This small molecule binds to this protein.
Small molecule (SMILES): NCCCCN(CCCN)CCCN

Binding-site contacts:
Ligand atom N10 contacts residue ASP179 of chain 1.G at 3.0 Å (salt-bridge).
Ligand atom N10 contacts residue ASP180 of chain 1.G at 2.8 Å (salt-bridge).
Ligand atom C7 contacts residue ASP245 of chain 1.G at 3.6 Å.
Ligand atom C13 contacts residue PRO246 of chain 1.G at 3.5 Å (hydrophobic).
Ligand atom N10 contacts residue TYR310 of chain 1.G at 3.9 Å.
Ligand atom N14 contacts residue GLU248 of chain 1.G at 2.5 Å (salt-bridge).
Ligand atom C4 contacts residue TYR336 of chain 1.G at 3.8 Å (hydrophobic).
Ligand atom C2 contacts residue ALA148 of chain 1.G at 3.7 Å (hydrophobic).
Ligand atom C9 contacts residue ASP179 of chain 1.G at 3.7 Å.
Ligand atom C4 contacts residue ASP146 of chain 1.G at 3.5 Å.
Ligand atom C5 contacts residue TYR336 of chain 1.G at 3.5 Å (hydrophobic).
Ligand atom C9 contacts residue ASP180 of chain 1.G at 3.8 Å.
Ligand atom C13 contacts residue GLY274 of chain 1.G at 3.4 Å.
Ligand atom C12 contacts residue GLU248 of chain 1.G at 3.5 Å.
Ligand atom C13 contacts residue GLU248 of chain 1.G at 3.1 Å.
Ligand atom N14 contacts residue ILE275 of chain 1.G at 3.8 Å.
Ligand atom C13 contacts residue ASP245 of chain 1.G at 3.6 Å.
Ligand atom C7 contacts residue MTA1 of chain 1.GA at 3.3 Å.
Ligand atom C11 contacts residue PRO246 of chain 1.G at 3.4 Å (hydrophobic).
Ligand atom C11 contacts residue ASP245 of chain 1.G at 3.8 Å.
Ligand atom C13 contacts residue TYR310 of chain 1.G at 3.7 Å (hydrophobic).
Ligand atom N10 contacts residue ALA148 of chain 1.G at 2.8 Å (h-bond).
Ligand atom C7 contacts residue ASP146 of chain 1.G at 3.5 Å.
Ligand atom N1 contacts residue THR370 of chain 1.G at 3.1 Å (h-bond).
Ligand atom C2 contacts residue TRP313 of chain 1.G at 3.8 Å (hydrophobic).
Ligand atom C3 contacts residue ALA148 of chain 1.G at 3.2 Å (hydrophobic).
Ligand atom N14 contacts residue GLY274 of chain 1.G at 2.4 Å (h-bond).
Ligand atom N14 contacts residue PRO246 of chain 1.G at 2.9 Å (h-bond).
Ligand atom C3 contacts residue ASP146 of chain 1.G at 3.9 Å.
Ligand atom C8 contacts residue MTA1 of chain 1.GA at 3.6 Å.
Ligand atom N1 contacts residue ASP146 of chain 1.G at 2.8 Å (salt-bridge).
Ligand atom C9 contacts residue ALA148 of chain 1.G at 3.7 Å (hydrophobic).
Ligand atom C9 contacts residue MTA1 of chain 1.GA at 3.5 Å.
Ligand atom N6 contacts residue PRO246 of chain 1.G at 3.8 Å.
Ligand atom N1 contacts residue TYR315 of chain 1.G at 3.2 Å (h-bond).
Ligand atom C2 contacts residue THR370 of chain 1.G at 3.4 Å.
Ligand atom C8 contacts residue ALA148 of chain 1.G at 3.4 Å (hydrophobic).
Ligand atom C12 contacts residue PRO246 of chain 1.G at 3.0 Å (hydrophobic).
Ligand atom C9 contacts residue ASP245 of chain 1.G at 3.2 Å.
Ligand atom N10 contacts residue ASP245 of chain 1.G at 3.6 Å (salt-bridge).

Sequence of chain 1.G:
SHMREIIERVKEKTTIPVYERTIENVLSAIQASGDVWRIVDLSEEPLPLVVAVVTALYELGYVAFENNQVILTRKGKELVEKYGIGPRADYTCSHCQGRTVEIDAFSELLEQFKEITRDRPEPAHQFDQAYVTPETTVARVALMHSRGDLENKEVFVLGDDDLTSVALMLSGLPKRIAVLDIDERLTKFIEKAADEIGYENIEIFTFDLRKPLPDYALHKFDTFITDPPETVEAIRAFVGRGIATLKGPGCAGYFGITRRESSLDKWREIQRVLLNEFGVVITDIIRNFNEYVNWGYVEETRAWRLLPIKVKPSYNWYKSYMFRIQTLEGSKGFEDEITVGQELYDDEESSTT